Binding-site contacts:
Ligand atom C3 contacts residue ASN446 of chain 2.A at 3.7 Å.
Ligand atom C1 contacts residue ASN446 of chain 2.A at 1.4 Å.
Ligand atom C4 contacts residue ASN446 of chain 2.A at 4.2 Å.
Ligand atom O5 contacts residue ASN446 of chain 2.A at 2.4 Å (h-bond).
Ligand atom C5 contacts residue ASN446 of chain 2.A at 3.6 Å.
Ligand atom C2 contacts residue ASN446 of chain 2.A at 2.4 Å.
Ligand atom C7 contacts residue ASN446 of chain 2.A at 3.4 Å.
Ligand atom N2 contacts residue ASN446 of chain 2.A at 2.8 Å (h-bond).
Ligand atom O7 contacts residue ASN446 of chain 2.A at 4.0 Å.
Ligand atom C1 contacts residue THR445 of chain 2.A at 4.1 Å.
Ligand atom C8 contacts residue ASN446 of chain 2.A at 4.2 Å.

Sequence of chain 2.A:
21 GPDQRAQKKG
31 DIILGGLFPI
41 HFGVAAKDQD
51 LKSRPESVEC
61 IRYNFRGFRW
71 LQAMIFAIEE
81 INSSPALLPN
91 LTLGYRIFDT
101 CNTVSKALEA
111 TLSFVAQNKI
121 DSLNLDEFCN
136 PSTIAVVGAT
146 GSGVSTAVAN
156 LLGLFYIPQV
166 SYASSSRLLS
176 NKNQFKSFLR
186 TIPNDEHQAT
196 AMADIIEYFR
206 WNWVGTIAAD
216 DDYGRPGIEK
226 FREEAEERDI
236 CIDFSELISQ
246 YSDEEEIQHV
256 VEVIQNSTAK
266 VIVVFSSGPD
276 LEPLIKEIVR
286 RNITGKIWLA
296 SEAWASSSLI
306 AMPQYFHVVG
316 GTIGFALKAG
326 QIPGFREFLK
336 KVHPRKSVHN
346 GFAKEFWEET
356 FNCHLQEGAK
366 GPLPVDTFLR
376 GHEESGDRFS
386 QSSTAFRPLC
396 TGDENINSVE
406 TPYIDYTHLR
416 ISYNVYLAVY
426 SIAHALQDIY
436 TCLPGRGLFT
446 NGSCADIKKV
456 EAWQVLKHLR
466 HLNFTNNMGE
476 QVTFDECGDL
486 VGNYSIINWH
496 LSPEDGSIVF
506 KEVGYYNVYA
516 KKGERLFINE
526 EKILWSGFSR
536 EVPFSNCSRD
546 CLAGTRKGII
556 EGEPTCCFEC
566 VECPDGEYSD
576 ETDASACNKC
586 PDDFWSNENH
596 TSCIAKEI

This protein binds this small molecule.
Small molecule (SMILES): CC(=O)N[C@@H]1[C@@H](O)[C@H](O)[C@@H](CO)O[C@H]1O